Sequence of chain 1.D:
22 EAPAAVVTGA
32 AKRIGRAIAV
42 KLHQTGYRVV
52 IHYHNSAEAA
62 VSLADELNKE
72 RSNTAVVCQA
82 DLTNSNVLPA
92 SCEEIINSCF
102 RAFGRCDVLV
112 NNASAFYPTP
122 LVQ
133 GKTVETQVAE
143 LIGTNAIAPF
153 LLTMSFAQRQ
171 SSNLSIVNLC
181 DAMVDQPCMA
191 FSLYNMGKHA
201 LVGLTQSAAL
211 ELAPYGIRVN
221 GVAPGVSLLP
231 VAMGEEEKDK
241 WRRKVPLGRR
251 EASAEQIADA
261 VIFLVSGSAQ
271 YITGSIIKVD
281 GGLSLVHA

The protein below binds the small molecule below.
Small molecule (SMILES): N#Cc1c[nH]c2nc(N)nc(N3CCSCC3)c12

Binding-site contacts:
Ligand atom NAR contacts residue PHE117 of chain 1.D at 3.8 Å.
Ligand atom SAL contacts residue VAL226 of chain 1.D at 4.0 Å.
Ligand atom CAC contacts residue PHE117 of chain 1.D at 4.0 Å (hydrophobic).
Ligand atom CAF contacts residue LEU229 of chain 1.D at 3.4 Å (hydrophobic).
Ligand atom CAD contacts residue NAP1 of chain 1.M at 3.4 Å.
Ligand atom CAH contacts residue PRO230 of chain 1.D at 3.6 Å (hydrophobic).
Ligand atom NAK contacts residue NAP1 of chain 1.M at 3.0 Å (h-bond).
Ligand atom NAA contacts residue PRO230 of chain 1.D at 3.3 Å.
Ligand atom CAN contacts residue NAP1 of chain 1.M at 3.5 Å.
Ligand atom C4 contacts residue TYR194 of chain 1.D at 2.9 Å (hydrophobic).
Ligand atom NAA contacts residue LEU228 of chain 1.D at 3.6 Å (h-bond).
Ligand atom C4 contacts residue NAP1 of chain 1.M at 3.5 Å.
Ligand atom N3 contacts residue ASP181 of chain 1.D at 3.5 Å (salt-bridge).
Ligand atom N3 contacts residue PHE117 of chain 1.D at 3.8 Å.
Ligand atom SAL contacts residue TRP241 of chain 1.D at 3.6 Å.
Ligand atom CAN contacts residue PHE117 of chain 1.D at 3.9 Å (hydrophobic).
Ligand atom C4 contacts residue PHE117 of chain 1.D at 3.7 Å (hydrophobic).
Ligand atom C6 contacts residue NAP1 of chain 1.M at 4.0 Å.
Ligand atom C2 contacts residue TYR194 of chain 1.D at 3.9 Å (hydrophobic).
Ligand atom CAD contacts residue TYR194 of chain 1.D at 4.0 Å (hydrophobic).
Ligand atom NAB contacts residue ASP181 of chain 1.D at 2.8 Å (salt-bridge).
Ligand atom CAH contacts residue NAP1 of chain 1.M at 3.4 Å.
Ligand atom NAA contacts residue NAP1 of chain 1.M at 3.6 Å (h-bond).
Ligand atom CAF contacts residue NAP1 of chain 1.M at 3.3 Å.
Ligand atom CAC contacts residue NAP1 of chain 1.M at 3.5 Å.
Ligand atom NAK contacts residue PHE117 of chain 1.D at 3.9 Å.
Ligand atom NAA contacts residue ARG34 of chain 1.D at 3.4 Å (salt-bridge).
Ligand atom SAL contacts residue LEU229 of chain 1.D at 3.4 Å.
Ligand atom NAK contacts residue TYR194 of chain 1.D at 2.7 Å (h-bond).
Ligand atom N1 contacts residue PHE117 of chain 1.D at 3.8 Å.
Ligand atom N3 contacts residue NAP1 of chain 1.M at 3.5 Å.
Ligand atom CAE contacts residue TRP241 of chain 1.D at 3.6 Å (hydrophobic).
Ligand atom C6 contacts residue PHE117 of chain 1.D at 3.5 Å (hydrophobic).
Ligand atom C2 contacts residue ASP181 of chain 1.D at 3.6 Å.
Ligand atom C2 contacts residue PHE117 of chain 1.D at 3.9 Å (hydrophobic).
Ligand atom C5 contacts residue NAP1 of chain 1.M at 3.6 Å.
Ligand atom C5 contacts residue PHE117 of chain 1.D at 3.6 Å (hydrophobic).
Ligand atom CAG contacts residue PHE117 of chain 1.D at 3.6 Å (hydrophobic).
Ligand atom N3 contacts residue TYR194 of chain 1.D at 2.7 Å (h-bond).
Ligand atom CAD contacts residue PHE117 of chain 1.D at 4.0 Å (hydrophobic).